Sequence of chain 1.D:
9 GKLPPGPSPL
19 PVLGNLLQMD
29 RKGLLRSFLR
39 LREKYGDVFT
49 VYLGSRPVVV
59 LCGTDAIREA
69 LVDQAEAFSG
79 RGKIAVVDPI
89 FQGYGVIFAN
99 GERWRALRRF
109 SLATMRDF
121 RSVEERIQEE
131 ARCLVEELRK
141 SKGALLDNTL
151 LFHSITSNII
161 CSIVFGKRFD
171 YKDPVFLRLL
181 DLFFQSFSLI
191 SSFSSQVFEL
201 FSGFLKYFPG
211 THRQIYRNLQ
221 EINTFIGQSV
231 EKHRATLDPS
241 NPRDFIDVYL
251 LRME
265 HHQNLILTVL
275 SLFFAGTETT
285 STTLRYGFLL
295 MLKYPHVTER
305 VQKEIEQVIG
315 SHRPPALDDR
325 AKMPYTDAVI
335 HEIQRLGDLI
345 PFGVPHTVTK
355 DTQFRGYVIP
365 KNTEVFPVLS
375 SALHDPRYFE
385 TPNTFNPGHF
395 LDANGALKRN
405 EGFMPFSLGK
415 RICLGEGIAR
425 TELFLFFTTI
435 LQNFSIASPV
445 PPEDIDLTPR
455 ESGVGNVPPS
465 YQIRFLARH

Binding-site contacts:
Ligand atom C1 contacts residue ARG79 of chain 1.D at 3.4 Å.
Ligand atom C10 contacts residue VAL273 of chain 1.D at 4.2 Å (hydrophobic).
Ligand atom C15 contacts residue ARG79 of chain 1.D at 4.2 Å.
Ligand atom C4 contacts residue ASN98 of chain 1.D at 3.6 Å.
Ligand atom C1 contacts residue TRP102 of chain 1.D at 4.0 Å (hydrophobic).
Ligand atom C9 contacts residue LEU269 of chain 1.D at 3.4 Å (hydrophobic).
Ligand atom C2 contacts residue TRP102 of chain 1.D at 4.1 Å (hydrophobic).
Ligand atom O20 contacts residue ARG415 of chain 1.D at 3.8 Å.
Ligand atom C6 contacts residue ASN98 of chain 1.D at 4.5 Å.
Ligand atom C3 contacts residue TRP102 of chain 1.D at 4.1 Å (hydrophobic).
Ligand atom O12 contacts residue ARG79 of chain 1.D at 3.8 Å.
Ligand atom C11 contacts residue TRP102 of chain 1.D at 4.5 Å (hydrophobic).
Ligand atom C9 contacts residue THR272 of chain 1.D at 3.7 Å.
Ligand atom O20 contacts residue ARG79 of chain 1.D at 3.7 Å.
Ligand atom C10 contacts residue LEU269 of chain 1.D at 4.3 Å (hydrophobic).
Ligand atom O14 contacts residue ARG79 of chain 1.D at 3.7 Å.
Ligand atom O14 contacts residue TRP102 of chain 1.D at 4.2 Å.
Ligand atom O20 contacts residue TRP102 of chain 1.D at 3.7 Å.
Ligand atom C3 contacts residue ASN98 of chain 1.D at 3.5 Å.
Ligand atom C6 contacts residue TRP102 of chain 1.D at 4.4 Å (hydrophobic).
Ligand atom C8 contacts residue LEU269 of chain 1.D at 3.6 Å (hydrophobic).
Ligand atom O20 contacts residue SER77 of chain 1.D at 4.5 Å.
Ligand atom C5 contacts residue ASN98 of chain 1.D at 4.2 Å.
Ligand atom C19 contacts residue SER77 of chain 1.D at 4.2 Å.
Ligand atom C6 contacts residue ARG101 of chain 1.D at 4.5 Å.
Ligand atom C8 contacts residue THR272 of chain 1.D at 4.4 Å.
Ligand atom C2 contacts residue ARG79 of chain 1.D at 3.8 Å.
Ligand atom C8 contacts residue ARG101 of chain 1.D at 4.5 Å.
Ligand atom C5 contacts residue TRP102 of chain 1.D at 4.0 Å (hydrophobic).
Ligand atom C13 contacts residue ARG79 of chain 1.D at 3.7 Å.
Ligand atom C19 contacts residue LYS414 of chain 1.D at 4.3 Å.

This protein binds this small molecule.
Small molecule (SMILES): OC[C@H]1O[C@H](O[C@H]2[C@H](O)[C@@H](O)[C@H](OCCCCCC3CCCCC3)O[C@@H]2CO)[C@H](O)[C@@H](O)[C@@H]1O